Sequence of chain 1.A:
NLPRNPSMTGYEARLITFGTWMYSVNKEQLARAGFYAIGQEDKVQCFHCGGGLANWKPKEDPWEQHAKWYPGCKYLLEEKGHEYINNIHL

Binding-site contacts:
Ligand atom CG1 contacts residue ALA60 of chain 1.C at 3.8 Å (hydrophobic).
Ligand atom C contacts residue ALA60 of chain 1.C at 4.0 Å (hydrophobic).
Ligand atom CG1 contacts residue GLY58 of chain 1.C at 3.4 Å.
Ligand atom O contacts residue TRP75 of chain 1.C at 2.8 Å (h-bond).
Ligand atom C contacts residue LEU59 of chain 1.C at 4.0 Å (hydrophobic).
Ligand atom N contacts residue GLY58 of chain 1.C at 3.1 Å (h-bond).
Ligand atom CB contacts residue ALA60 of chain 1.C at 3.4 Å (hydrophobic).
Ligand atom CA contacts residue LEU59 of chain 1.C at 3.9 Å (hydrophobic).
Ligand atom N contacts residue GLU66 of chain 1.C at 2.5 Å (salt-bridge).
Ligand atom CA contacts residue GLN71 of chain 1.C at 3.5 Å.
Ligand atom CB contacts residue GLN71 of chain 1.C at 3.8 Å.
Ligand atom CG1 contacts residue LEU59 of chain 1.C at 3.5 Å (hydrophobic).
Ligand atom CA contacts residue GLY58 of chain 1.C at 3.5 Å.
Ligand atom CB contacts residue GLY58 of chain 1.C at 4.0 Å.
Ligand atom CB contacts residue TRP62 of chain 1.C at 3.8 Å (hydrophobic).
Ligand atom C contacts residue GLY58 of chain 1.C at 3.8 Å.
Ligand atom CA contacts residue GLU66 of chain 1.C at 3.5 Å.
Ligand atom O contacts residue GLN71 of chain 1.C at 3.4 Å (h-bond).
Ligand atom CD1 contacts residue GLY58 of chain 1.C at 3.5 Å.
Ligand atom CA contacts residue TRP75 of chain 1.C at 4.0 Å (hydrophobic).
Ligand atom CB contacts residue GLU66 of chain 1.C at 3.7 Å.
Ligand atom CD1 contacts residue LEU59 of chain 1.C at 3.4 Å (hydrophobic).
Ligand atom N contacts residue GLN71 of chain 1.C at 2.5 Å (h-bond).
Ligand atom C contacts residue GLN71 of chain 1.C at 3.8 Å.
Ligand atom C contacts residue TRP75 of chain 1.C at 3.6 Å (hydrophobic).
Ligand atom CG2 contacts residue ILE22 of chain 1.A at 3.9 Å (hydrophobic).
Ligand atom CG2 contacts residue TRP75 of chain 1.C at 3.8 Å (hydrophobic).
Ligand atom CA contacts residue ASN61 of chain 1.C at 3.8 Å.
Ligand atom C contacts residue ALA60 of chain 1.C at 4.1 Å (hydrophobic).
Ligand atom O contacts residue LEU59 of chain 1.C at 3.5 Å.
Ligand atom CD1 contacts residue LYS49 of chain 1.C at 3.8 Å.
Ligand atom CG contacts residue TRP75 of chain 1.C at 3.3 Å (hydrophobic).
Ligand atom CB contacts residue TYR76 of chain 1.C at 3.6 Å (hydrophobic).
Ligand atom N contacts residue LEU59 of chain 1.C at 4.0 Å.
Ligand atom CA contacts residue ALA60 of chain 1.C at 3.8 Å (hydrophobic).
Ligand atom O contacts residue ALA60 of chain 1.C at 2.9 Å (h-bond).
Ligand atom CD contacts residue TRP75 of chain 1.C at 3.4 Å (hydrophobic).
Ligand atom CA contacts residue TYR76 of chain 1.C at 3.8 Å (hydrophobic).
Ligand atom N contacts residue ALA60 of chain 1.C at 3.2 Å (h-bond).
Ligand atom CD1 contacts residue VAL50 of chain 1.C at 3.4 Å (hydrophobic).

This small molecule binds to this protein.
Small molecule (SMILES): CC[C@H](C)[C@H](NC(=O)[C@@H]1CCCN1C(=O)[C@@H](NC(=O)[C@H](C)N)C(C)C)C(=O)N[C@@H](C)C=O

Sequence of chain 1.C:
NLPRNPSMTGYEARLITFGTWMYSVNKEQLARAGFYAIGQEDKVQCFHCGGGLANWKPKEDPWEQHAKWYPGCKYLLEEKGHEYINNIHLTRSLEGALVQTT